The protein below binds the small molecule below.
Small molecule (SMILES): CC(=O)N[C@@H]1[C@@H](O)[C@H](O)[C@@H](CO)O[C@H]1O

Binding-site contacts:
Ligand atom C5 contacts residue MET104 of chain 3.A at 4.5 Å (hydrophobic).
Ligand atom C7 contacts residue ASN72 of chain 3.A at 3.3 Å.
Ligand atom C4 contacts residue ASN72 of chain 3.A at 4.2 Å.
Ligand atom C1 contacts residue THR74 of chain 3.A at 4.1 Å.
Ligand atom C3 contacts residue ASN72 of chain 3.A at 3.8 Å.
Ligand atom C8 contacts residue ASN72 of chain 3.A at 3.4 Å.
Ligand atom C2 contacts residue ASN72 of chain 3.A at 2.4 Å.
Ligand atom N2 contacts residue ASN72 of chain 3.A at 2.9 Å (h-bond).
Ligand atom C5 contacts residue ASN72 of chain 3.A at 3.7 Å.
Ligand atom O5 contacts residue MET104 of chain 3.A at 3.8 Å.
Ligand atom O7 contacts residue HIS71 of chain 3.A at 3.9 Å.
Ligand atom C6 contacts residue MET104 of chain 3.A at 3.9 Å (hydrophobic).
Ligand atom O7 contacts residue ASN72 of chain 3.A at 3.4 Å (h-bond).
Ligand atom C1 contacts residue ASN72 of chain 3.A at 1.4 Å.
Ligand atom O5 contacts residue ASN72 of chain 3.A at 2.4 Å (h-bond).

Sequence of chain 3.A:
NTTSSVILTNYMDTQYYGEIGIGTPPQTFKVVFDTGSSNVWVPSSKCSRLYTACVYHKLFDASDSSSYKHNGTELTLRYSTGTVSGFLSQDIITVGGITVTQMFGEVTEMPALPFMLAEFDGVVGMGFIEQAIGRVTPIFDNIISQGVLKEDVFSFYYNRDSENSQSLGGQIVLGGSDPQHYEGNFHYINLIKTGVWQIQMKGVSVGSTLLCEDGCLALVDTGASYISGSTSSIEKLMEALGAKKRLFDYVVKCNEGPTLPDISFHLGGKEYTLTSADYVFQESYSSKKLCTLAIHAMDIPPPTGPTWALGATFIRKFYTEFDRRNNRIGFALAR